Binding-site contacts:
Ligand atom C03 contacts residue PRO294 of chain 1.D at 4.0 Å (hydrophobic).
Ligand atom C02 contacts residue TRP316 of chain 1.D at 3.8 Å (hydrophobic).
Ligand atom C04 contacts residue HEM1 of chain 1.HA at 3.7 Å.
Ligand atom N28 contacts residue H4B1 of chain 1.IA at 3.0 Å (h-bond).
Ligand atom N02 contacts residue PRO294 of chain 1.D at 4.0 Å.
Ligand atom C09 contacts residue GLU321 of chain 1.D at 3.3 Å.
Ligand atom C27 contacts residue HEM1 of chain 1.HA at 3.2 Å.
Ligand atom C11 contacts residue PHE313 of chain 1.D at 3.8 Å (hydrophobic).
Ligand atom C02 contacts residue PRO294 of chain 1.D at 4.0 Å (hydrophobic).
Ligand atom C02 contacts residue HEM1 of chain 1.HA at 3.5 Å.
Ligand atom C03 contacts residue TRP316 of chain 1.D at 4.0 Å (hydrophobic).
Ligand atom C07 contacts residue HEM1 of chain 1.HA at 4.0 Å.
Ligand atom N02 contacts residue TYR317 of chain 1.D at 3.6 Å.
Ligand atom C22 contacts residue HEM1 of chain 1.HA at 3.0 Å.
Ligand atom C06 contacts residue HEM1 of chain 1.HA at 3.9 Å.
Ligand atom C26 contacts residue HEM1 of chain 1.HA at 3.1 Å.
Ligand atom C05 contacts residue HEM1 of chain 1.HA at 4.0 Å.
Ligand atom N02 contacts residue MET318 of chain 1.D at 4.0 Å.
Ligand atom C10 contacts residue GLU321 of chain 1.D at 3.5 Å.
Ligand atom C23 contacts residue HEM1 of chain 1.HA at 2.9 Å.
Ligand atom N02 contacts residue HEM1 of chain 1.HA at 3.4 Å.
Ligand atom C24 contacts residue HEM1 of chain 1.HA at 3.4 Å.
Ligand atom N28 contacts residue HEM1 of chain 1.HA at 2.7 Å (h-bond).
Ligand atom C08 contacts residue VAL296 of chain 1.D at 3.9 Å (hydrophobic).
Ligand atom C11 contacts residue HEM1 of chain 1.HA at 3.2 Å.
Ligand atom C08 contacts residue HEM1 of chain 1.HA at 3.8 Å.
Ligand atom C25 contacts residue HEM1 of chain 1.HA at 2.9 Å.
Ligand atom C02 contacts residue GLU321 of chain 1.D at 3.4 Å.
Ligand atom C10 contacts residue HEM1 of chain 1.HA at 3.9 Å.
Ligand atom C09 contacts residue HEM1 of chain 1.HA at 3.4 Å.
Ligand atom C11 contacts residue GLY315 of chain 1.D at 4.1 Å.
Ligand atom N01 contacts residue HEM1 of chain 1.HA at 3.7 Å.
Ligand atom C03 contacts residue HEM1 of chain 1.HA at 3.1 Å.
Ligand atom C06 contacts residue PHE313 of chain 1.D at 3.9 Å (hydrophobic).
Ligand atom N02 contacts residue GLU321 of chain 1.D at 2.7 Å (salt-bridge).
Ligand atom C06 contacts residue VAL296 of chain 1.D at 3.4 Å (hydrophobic).
Ligand atom C07 contacts residue VAL296 of chain 1.D at 3.1 Å (hydrophobic).
Ligand atom N01 contacts residue GLU321 of chain 1.D at 2.8 Å (salt-bridge).
Ligand atom N02 contacts residue TRP316 of chain 1.D at 2.7 Å (h-bond).
Ligand atom C21 contacts residue HEM1 of chain 1.HA at 3.6 Å.

Sequence of chain 1.D:
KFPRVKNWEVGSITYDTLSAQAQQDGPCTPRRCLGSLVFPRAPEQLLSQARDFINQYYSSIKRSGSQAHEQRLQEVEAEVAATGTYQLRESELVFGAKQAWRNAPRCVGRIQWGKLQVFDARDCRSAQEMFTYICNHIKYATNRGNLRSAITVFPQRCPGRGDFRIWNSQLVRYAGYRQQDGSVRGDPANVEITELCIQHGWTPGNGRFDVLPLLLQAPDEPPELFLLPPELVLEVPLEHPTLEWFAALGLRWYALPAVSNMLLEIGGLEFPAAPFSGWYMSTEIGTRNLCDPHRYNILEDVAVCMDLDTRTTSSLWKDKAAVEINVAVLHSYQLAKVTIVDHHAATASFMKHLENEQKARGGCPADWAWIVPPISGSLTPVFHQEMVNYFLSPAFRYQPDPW

A protein and the small-molecule ligand that binds it are described below.
Small molecule (SMILES): Cc1cc(N)nc2cc(-c3cccc(CN)c3)ccc12